Binding-site contacts:
Ligand atom C6 contacts residue GLN804 of chain 1.C at 4.4 Å.
Ligand atom C3 contacts residue ASN801 of chain 1.C at 3.8 Å.
Ligand atom O5 contacts residue ASN801 of chain 1.C at 2.3 Å (h-bond).
Ligand atom O5 contacts residue SER803 of chain 1.C at 3.8 Å.
Ligand atom C8 contacts residue GLN804 of chain 1.C at 4.4 Å.
Ligand atom O7 contacts residue ASN801 of chain 1.C at 4.0 Å.
Ligand atom C1 contacts residue ASN801 of chain 1.C at 1.4 Å.
Ligand atom N2 contacts residue ASN801 of chain 1.C at 3.0 Å (h-bond).
Ligand atom C6 contacts residue SER803 of chain 1.C at 4.3 Å.
Ligand atom O6 contacts residue ASN801 of chain 1.C at 4.5 Å.
Ligand atom C1 contacts residue SER803 of chain 1.C at 3.8 Å.
Ligand atom C2 contacts residue ASN801 of chain 1.C at 2.5 Å.
Ligand atom C4 contacts residue ASN801 of chain 1.C at 4.2 Å.
Ligand atom C5 contacts residue ASN801 of chain 1.C at 3.6 Å.
Ligand atom C5 contacts residue SER803 of chain 1.C at 3.7 Å.
Ligand atom C7 contacts residue ASN801 of chain 1.C at 3.7 Å.

Sequence of chain 1.C:
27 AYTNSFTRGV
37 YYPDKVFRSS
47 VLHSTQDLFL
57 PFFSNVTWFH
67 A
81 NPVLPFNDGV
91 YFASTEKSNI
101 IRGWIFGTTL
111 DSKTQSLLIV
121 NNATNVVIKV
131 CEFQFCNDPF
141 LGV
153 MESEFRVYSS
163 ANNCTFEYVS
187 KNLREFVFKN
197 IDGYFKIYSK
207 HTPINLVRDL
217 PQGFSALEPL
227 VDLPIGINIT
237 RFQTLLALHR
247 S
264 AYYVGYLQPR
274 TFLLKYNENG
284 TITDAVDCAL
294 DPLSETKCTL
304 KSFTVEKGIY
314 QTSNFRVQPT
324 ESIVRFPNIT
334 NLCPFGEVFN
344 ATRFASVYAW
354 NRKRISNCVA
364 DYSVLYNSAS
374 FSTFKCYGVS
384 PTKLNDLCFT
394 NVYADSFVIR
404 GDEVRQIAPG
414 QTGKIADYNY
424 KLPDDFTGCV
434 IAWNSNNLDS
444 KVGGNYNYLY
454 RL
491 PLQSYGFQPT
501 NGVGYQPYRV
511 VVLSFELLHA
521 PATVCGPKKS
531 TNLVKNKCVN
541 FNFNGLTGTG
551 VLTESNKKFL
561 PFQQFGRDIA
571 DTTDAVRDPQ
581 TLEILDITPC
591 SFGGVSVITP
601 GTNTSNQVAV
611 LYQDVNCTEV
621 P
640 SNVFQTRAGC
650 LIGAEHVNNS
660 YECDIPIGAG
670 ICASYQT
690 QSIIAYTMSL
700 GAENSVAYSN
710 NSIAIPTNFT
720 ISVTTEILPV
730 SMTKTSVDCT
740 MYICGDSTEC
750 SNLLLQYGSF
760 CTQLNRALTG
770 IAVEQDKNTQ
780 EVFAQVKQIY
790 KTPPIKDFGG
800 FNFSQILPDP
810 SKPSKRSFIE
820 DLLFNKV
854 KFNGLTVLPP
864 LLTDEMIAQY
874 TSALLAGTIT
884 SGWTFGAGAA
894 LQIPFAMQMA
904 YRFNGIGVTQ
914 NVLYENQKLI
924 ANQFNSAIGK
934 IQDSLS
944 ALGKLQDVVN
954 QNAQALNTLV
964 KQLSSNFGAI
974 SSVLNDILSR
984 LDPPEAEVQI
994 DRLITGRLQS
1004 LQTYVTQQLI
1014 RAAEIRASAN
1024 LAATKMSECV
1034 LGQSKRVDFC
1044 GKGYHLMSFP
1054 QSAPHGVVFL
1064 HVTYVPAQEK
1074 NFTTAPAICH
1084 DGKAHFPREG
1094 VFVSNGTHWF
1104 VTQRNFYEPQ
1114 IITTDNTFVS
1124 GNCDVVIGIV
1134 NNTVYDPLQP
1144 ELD

A small-molecule ligand and the protein it binds are described below.
Small molecule (SMILES): CC(=O)N[C@H]1[C@H](O[C@H]2[C@H](O)[C@@H](NC(C)=O)CO[C@@H]2CO)O[C@H](CO)[C@@H](O)[C@@H]1O